Binding-site contacts:
Ligand atom O6P contacts residue THR348 of chain 1.H at 3.6 Å.
Ligand atom O5P contacts residue SER435 of chain 1.H at 3.2 Å (h-bond).
Ligand atom C4 contacts residue GLY434 of chain 1.H at 3.4 Å.
Ligand atom O2P contacts residue ARG405 of chain 1.H at 2.7 Å (salt-bridge).
Ligand atom O1 contacts residue GLY434 of chain 1.H at 3.7 Å.
Ligand atom P2 contacts residue THR348 of chain 1.H at 3.6 Å.
Ligand atom C6 contacts residue THR438 of chain 1.H at 3.4 Å.
Ligand atom O3 contacts residue TRP398 of chain 1.H at 3.7 Å.
Ligand atom O5P contacts residue GLY436 of chain 1.H at 2.9 Å (h-bond).
Ligand atom O3 contacts residue GLY430 of chain 1.H at 3.2 Å.
Ligand atom O6P contacts residue THR350 of chain 1.H at 2.7 Å (h-bond).
Ligand atom C5 contacts residue GLY434 of chain 1.H at 3.5 Å.
Ligand atom C3 contacts residue ARG432 of chain 1.H at 3.2 Å.
Ligand atom C3 contacts residue GLY434 of chain 1.H at 3.5 Å.
Ligand atom O4 contacts residue TYR437 of chain 1.H at 2.9 Å (h-bond).
Ligand atom O4 contacts residue GLY436 of chain 1.H at 3.7 Å.
Ligand atom O6P contacts residue THR349 of chain 1.H at 3.3 Å (h-bond).
Ligand atom O4P contacts residue SER353 of chain 1.H at 2.7 Å (h-bond).
Ligand atom O6P contacts residue SER435 of chain 1.H at 2.9 Å (h-bond).
Ligand atom O5 contacts residue LEU347 of chain 1.H at 3.8 Å.
Ligand atom P2 contacts residue SER435 of chain 1.H at 3.5 Å.
Ligand atom O6 contacts residue SER435 of chain 1.H at 3.9 Å.
Ligand atom O4 contacts residue THR438 of chain 1.H at 3.5 Å (h-bond).
Ligand atom O3P contacts residue PRO433 of chain 1.H at 3.5 Å.
Ligand atom O5P contacts residue SER353 of chain 1.H at 3.6 Å.
Ligand atom O4P contacts residue THR348 of chain 1.H at 2.6 Å (h-bond).
Ligand atom O6 contacts residue THR348 of chain 1.H at 3.6 Å.
Ligand atom O3 contacts residue ARG432 of chain 1.H at 2.7 Å (salt-bridge).
Ligand atom C6 contacts residue LEU347 of chain 1.H at 3.7 Å (hydrophobic).
Ligand atom P1 contacts residue ARG405 of chain 1.H at 3.7 Å.
Ligand atom O1P contacts residue ARG405 of chain 1.H at 3.0 Å (salt-bridge).
Ligand atom O4 contacts residue GLY434 of chain 1.H at 2.6 Å (h-bond).
Ligand atom P2 contacts residue THR349 of chain 1.H at 3.7 Å.
Ligand atom O2 contacts residue GLY430 of chain 1.H at 3.5 Å (h-bond).
Ligand atom O1P contacts residue TRP398 of chain 1.H at 2.8 Å (h-bond).
Ligand atom O6 contacts residue THR349 of chain 1.H at 3.1 Å (h-bond).
Ligand atom P2 contacts residue SER353 of chain 1.H at 3.6 Å.
Ligand atom O2 contacts residue LEU347 of chain 1.H at 3.5 Å.
Ligand atom O3P contacts residue GLY434 of chain 1.H at 2.8 Å (h-bond).
Ligand atom C6 contacts residue SER353 of chain 1.H at 3.7 Å.

This protein binds this small molecule.
Small molecule (SMILES): O=P(O)(O)OC[C@H]1O[C@](O)(COP(=O)(O)O)[C@@H](O)[C@@H]1O

Sequence of chain 1.H:
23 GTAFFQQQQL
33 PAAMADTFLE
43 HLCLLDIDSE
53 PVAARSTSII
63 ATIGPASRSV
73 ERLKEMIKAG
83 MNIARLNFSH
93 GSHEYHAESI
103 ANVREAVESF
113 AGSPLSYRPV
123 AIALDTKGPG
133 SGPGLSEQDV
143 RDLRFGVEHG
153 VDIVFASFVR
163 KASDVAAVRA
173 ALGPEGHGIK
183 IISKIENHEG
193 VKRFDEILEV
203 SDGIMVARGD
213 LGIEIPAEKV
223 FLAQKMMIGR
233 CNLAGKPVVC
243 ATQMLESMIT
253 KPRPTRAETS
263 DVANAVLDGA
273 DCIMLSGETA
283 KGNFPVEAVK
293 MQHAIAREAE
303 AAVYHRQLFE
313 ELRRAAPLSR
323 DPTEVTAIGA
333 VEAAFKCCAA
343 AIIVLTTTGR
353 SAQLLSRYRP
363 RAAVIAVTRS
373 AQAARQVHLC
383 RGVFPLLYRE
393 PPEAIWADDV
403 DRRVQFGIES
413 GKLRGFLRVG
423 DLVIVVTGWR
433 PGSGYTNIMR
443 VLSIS